The small molecule below binds the protein below.
Small molecule (SMILES): CC(=O)N[C@@H]1[C@@H](O)[C@H](O)[C@@H](CO)O[C@H]1O

Binding-site contacts:
Ligand atom O5 contacts residue ASN112 of chain 1.B at 3.1 Å (h-bond).
Ligand atom O6 contacts residue ASN81 of chain 1.B at 4.0 Å.
Ligand atom O7 contacts residue ILE110 of chain 1.B at 4.4 Å.
Ligand atom O6 contacts residue HIS62 of chain 1.B at 4.3 Å.
Ligand atom C3 contacts residue ASN112 of chain 1.B at 4.1 Å.
Ligand atom O7 contacts residue ASN112 of chain 1.B at 3.3 Å (h-bond).
Ligand atom C1 contacts residue ASN112 of chain 1.B at 2.2 Å.
Ligand atom C8 contacts residue ARG109 of chain 1.B at 4.4 Å.
Ligand atom N2 contacts residue ASN112 of chain 1.B at 2.7 Å (h-bond).
Ligand atom C2 contacts residue ASN112 of chain 1.B at 2.6 Å.
Ligand atom C8 contacts residue ASN112 of chain 1.B at 4.1 Å.
Ligand atom C5 contacts residue ASN112 of chain 1.B at 4.3 Å.
Ligand atom C7 contacts residue ASN112 of chain 1.B at 3.1 Å.

Sequence of chain 1.B:
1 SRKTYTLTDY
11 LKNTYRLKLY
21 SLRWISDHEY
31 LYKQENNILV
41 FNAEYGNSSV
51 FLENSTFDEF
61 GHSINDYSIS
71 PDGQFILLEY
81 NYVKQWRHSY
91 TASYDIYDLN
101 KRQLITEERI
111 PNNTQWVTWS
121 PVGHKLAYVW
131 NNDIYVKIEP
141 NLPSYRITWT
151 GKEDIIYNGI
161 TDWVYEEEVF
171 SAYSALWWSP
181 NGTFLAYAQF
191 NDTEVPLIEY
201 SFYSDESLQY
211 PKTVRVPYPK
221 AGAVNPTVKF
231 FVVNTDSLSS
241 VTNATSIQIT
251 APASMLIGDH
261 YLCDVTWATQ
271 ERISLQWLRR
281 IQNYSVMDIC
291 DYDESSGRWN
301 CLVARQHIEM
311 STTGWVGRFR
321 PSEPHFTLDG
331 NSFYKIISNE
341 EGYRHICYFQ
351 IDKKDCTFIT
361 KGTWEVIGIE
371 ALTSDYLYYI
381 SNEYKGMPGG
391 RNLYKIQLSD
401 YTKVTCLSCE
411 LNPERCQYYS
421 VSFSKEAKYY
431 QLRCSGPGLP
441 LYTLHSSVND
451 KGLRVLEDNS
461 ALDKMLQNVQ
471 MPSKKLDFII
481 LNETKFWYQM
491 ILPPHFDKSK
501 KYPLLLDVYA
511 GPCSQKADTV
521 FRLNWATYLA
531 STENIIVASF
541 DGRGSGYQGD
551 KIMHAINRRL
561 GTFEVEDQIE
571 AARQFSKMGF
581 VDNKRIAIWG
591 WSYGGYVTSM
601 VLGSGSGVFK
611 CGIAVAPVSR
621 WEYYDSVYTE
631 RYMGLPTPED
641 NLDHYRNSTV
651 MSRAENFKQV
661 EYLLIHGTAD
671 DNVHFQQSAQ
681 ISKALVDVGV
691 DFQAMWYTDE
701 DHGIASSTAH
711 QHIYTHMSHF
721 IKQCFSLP